Binding-site contacts:
Ligand atom O21 contacts residue TYR113 of chain 1.C at 2.6 Å (h-bond).
Ligand atom C14 contacts residue TYR113 of chain 1.C at 3.4 Å (hydrophobic).
Ligand atom O13 contacts residue ALA24 of chain 1.C at 3.9 Å.
Ligand atom C11 contacts residue VAL17 of chain 1.C at 3.6 Å (hydrophobic).
Ligand atom C3 contacts residue ALA24 of chain 1.C at 3.5 Å (hydrophobic).
Ligand atom O20 contacts residue LYS112 of chain 1.C at 2.8 Å (salt-bridge).
Ligand atom C9 contacts residue LEU30 of chain 1.C at 3.6 Å (hydrophobic).
Ligand atom P19 contacts residue GLY28 of chain 1.C at 3.8 Å.
Ligand atom P19 contacts residue THR27 of chain 1.C at 3.7 Å.
Ligand atom C2 contacts residue ALA24 of chain 1.C at 4.0 Å (hydrophobic).
Ligand atom N12 contacts residue THR31 of chain 1.C at 3.6 Å.
Ligand atom O20 contacts residue THR27 of chain 1.C at 3.0 Å (h-bond).
Ligand atom C11 contacts residue THR31 of chain 1.C at 3.3 Å.
Ligand atom N12 contacts residue GLY21 of chain 1.C at 3.4 Å.
Ligand atom C7 contacts residue MET177 of chain 1.C at 3.7 Å (hydrophobic).
Ligand atom C5 contacts residue ALA24 of chain 1.C at 4.0 Å (hydrophobic).
Ligand atom O18 contacts residue ASP178 of chain 1.C at 3.9 Å.
Ligand atom S10 contacts residue GLU20 of chain 1.C at 3.7 Å.
Ligand atom S10 contacts residue VAL17 of chain 1.C at 3.8 Å.
Ligand atom O21 contacts residue LEU30 of chain 1.C at 2.9 Å (h-bond).
Ligand atom O21 contacts residue GLU29 of chain 1.C at 3.5 Å (salt-bridge).
Ligand atom O15 contacts residue GLU29 of chain 1.C at 3.5 Å (salt-bridge).
Ligand atom N17 contacts residue ASP178 of chain 1.C at 3.4 Å (salt-bridge).
Ligand atom O21 contacts residue THR27 of chain 1.C at 3.9 Å.
Ligand atom O21 contacts residue LYS112 of chain 1.C at 3.7 Å.
Ligand atom C11 contacts residue GLY21 of chain 1.C at 3.5 Å.
Ligand atom S10 contacts residue GLY21 of chain 1.C at 3.9 Å.
Ligand atom C8 contacts residue LEU30 of chain 1.C at 3.9 Å (hydrophobic).
Ligand atom O20 contacts residue GLY26 of chain 1.C at 3.6 Å.
Ligand atom C4 contacts residue ALA24 of chain 1.C at 3.5 Å (hydrophobic).
Ligand atom P19 contacts residue LYS112 of chain 1.C at 3.9 Å.
Ligand atom C9 contacts residue GLY21 of chain 1.C at 3.8 Å.
Ligand atom P19 contacts residue TYR113 of chain 1.C at 3.5 Å.
Ligand atom N12 contacts residue LEU30 of chain 1.C at 3.6 Å.
Ligand atom C2 contacts residue LEU30 of chain 1.C at 3.7 Å (hydrophobic).
Ligand atom O15 contacts residue GLY28 of chain 1.C at 2.6 Å (h-bond).
Ligand atom O15 contacts residue GLY26 of chain 1.C at 3.7 Å.
Ligand atom S10 contacts residue MET177 of chain 1.C at 3.7 Å.
Ligand atom O15 contacts residue THR27 of chain 1.C at 3.2 Å (h-bond).
Ligand atom C8 contacts residue MET177 of chain 1.C at 3.9 Å (hydrophobic).

Sequence of chain 1.C:
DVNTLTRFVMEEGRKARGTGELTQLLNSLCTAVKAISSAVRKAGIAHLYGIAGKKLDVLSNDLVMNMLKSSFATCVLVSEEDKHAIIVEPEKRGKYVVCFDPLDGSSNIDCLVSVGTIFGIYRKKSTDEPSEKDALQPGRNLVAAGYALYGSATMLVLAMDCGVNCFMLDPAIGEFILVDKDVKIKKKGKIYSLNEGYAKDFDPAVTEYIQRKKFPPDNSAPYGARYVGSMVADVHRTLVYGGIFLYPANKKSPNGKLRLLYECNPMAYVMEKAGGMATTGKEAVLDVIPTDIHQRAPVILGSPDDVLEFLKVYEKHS

This small molecule binds to this protein.
Small molecule (SMILES): NC(=O)c1ccc(OCP(=O)(O)O)c2c1Cc1scnc1-2